A protein and the small-molecule ligand that binds it are described below.
Small molecule (SMILES): O=P(O)(O)OC[C@H]1O[C@](O)(COP(=O)(O)O)[C@@H](O)[C@@H]1O

Sequence of chain 1.A:
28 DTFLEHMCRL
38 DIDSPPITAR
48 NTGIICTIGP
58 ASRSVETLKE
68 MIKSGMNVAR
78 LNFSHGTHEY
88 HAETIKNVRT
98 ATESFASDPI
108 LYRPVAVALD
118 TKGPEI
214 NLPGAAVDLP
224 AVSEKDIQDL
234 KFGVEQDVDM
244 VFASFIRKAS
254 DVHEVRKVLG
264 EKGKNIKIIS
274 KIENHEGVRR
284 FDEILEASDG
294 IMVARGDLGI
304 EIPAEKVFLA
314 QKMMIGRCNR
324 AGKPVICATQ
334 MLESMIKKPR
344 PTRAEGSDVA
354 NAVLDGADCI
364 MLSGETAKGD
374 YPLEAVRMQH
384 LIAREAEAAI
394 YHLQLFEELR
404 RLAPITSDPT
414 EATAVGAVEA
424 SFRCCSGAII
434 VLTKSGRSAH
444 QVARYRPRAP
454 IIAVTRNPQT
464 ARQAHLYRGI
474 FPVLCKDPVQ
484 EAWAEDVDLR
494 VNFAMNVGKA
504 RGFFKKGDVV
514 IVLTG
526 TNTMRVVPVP

Binding-site contacts:
Ligand atom O6 contacts residue SER441 of chain 1.A at 4.2 Å.
Ligand atom O6P contacts residue ARG440 of chain 1.A at 4.1 Å.
Ligand atom C6 contacts residue THR526 of chain 1.A at 4.0 Å.
Ligand atom O1P contacts residue ARG493 of chain 1.A at 2.5 Å (salt-bridge).
Ligand atom O2P contacts residue TRP486 of chain 1.A at 3.3 Å (h-bond).
Ligand atom O2 contacts residue THR517 of chain 1.A at 4.0 Å.
Ligand atom C6 contacts residue SER441 of chain 1.A at 3.7 Å.
Ligand atom P2 contacts residue THR436 of chain 1.A at 3.9 Å.
Ligand atom O1 contacts residue ARG493 of chain 1.A at 4.2 Å.
Ligand atom C6 contacts residue LYS437 of chain 1.A at 4.2 Å.
Ligand atom P2 contacts residue SER441 of chain 1.A at 3.6 Å.
Ligand atom O4P contacts residue SER438 of chain 1.A at 4.1 Å.
Ligand atom O1 contacts residue LYS437 of chain 1.A at 4.0 Å.
Ligand atom O2 contacts residue GLY518 of chain 1.A at 3.8 Å.
Ligand atom O4P contacts residue SER441 of chain 1.A at 2.7 Å (h-bond).
Ligand atom O5P contacts residue SER438 of chain 1.A at 2.5 Å (h-bond).
Ligand atom O3 contacts residue THR517 of chain 1.A at 4.1 Å.
Ligand atom O6P contacts residue SER438 of chain 1.A at 4.2 Å.
Ligand atom P2 contacts residue LYS437 of chain 1.A at 3.9 Å.
Ligand atom O4P contacts residue LYS437 of chain 1.A at 3.7 Å.
Ligand atom C2 contacts residue LEU435 of chain 1.A at 4.1 Å (hydrophobic).
Ligand atom O3P contacts residue LYS437 of chain 1.A at 2.3 Å (salt-bridge).
Ligand atom P1 contacts residue ARG493 of chain 1.A at 3.6 Å.
Ligand atom O4P contacts residue ARG440 of chain 1.A at 4.0 Å.
Ligand atom O2P contacts residue ARG493 of chain 1.A at 2.9 Å (salt-bridge).
Ligand atom O6 contacts residue LYS437 of chain 1.A at 3.8 Å.
Ligand atom O5 contacts residue THR436 of chain 1.A at 4.2 Å.
Ligand atom O6P contacts residue SER441 of chain 1.A at 3.5 Å (h-bond).
Ligand atom P2 contacts residue SER438 of chain 1.A at 3.8 Å.
Ligand atom C6 contacts residue THR436 of chain 1.A at 4.2 Å.
Ligand atom O5 contacts residue LEU435 of chain 1.A at 3.4 Å (h-bond).
Ligand atom O5P contacts residue THR436 of chain 1.A at 4.0 Å.
Ligand atom O1P contacts residue LYS437 of chain 1.A at 3.3 Å (salt-bridge).
Ligand atom C1 contacts residue ARG493 of chain 1.A at 3.9 Å.
Ligand atom O3 contacts residue GLY518 of chain 1.A at 3.0 Å (h-bond).
Ligand atom O2 contacts residue LEU435 of chain 1.A at 3.5 Å (h-bond).
Ligand atom O5P contacts residue LYS437 of chain 1.A at 3.7 Å.
Ligand atom P1 contacts residue LYS437 of chain 1.A at 3.3 Å.
Ligand atom C6 contacts residue LEU435 of chain 1.A at 4.0 Å (hydrophobic).
Ligand atom O4P contacts residue THR436 of chain 1.A at 2.7 Å (h-bond).